This protein binds this small molecule.
Small molecule (SMILES): CC(C)(Br)C(=O)O

Sequence of chain 1.B:
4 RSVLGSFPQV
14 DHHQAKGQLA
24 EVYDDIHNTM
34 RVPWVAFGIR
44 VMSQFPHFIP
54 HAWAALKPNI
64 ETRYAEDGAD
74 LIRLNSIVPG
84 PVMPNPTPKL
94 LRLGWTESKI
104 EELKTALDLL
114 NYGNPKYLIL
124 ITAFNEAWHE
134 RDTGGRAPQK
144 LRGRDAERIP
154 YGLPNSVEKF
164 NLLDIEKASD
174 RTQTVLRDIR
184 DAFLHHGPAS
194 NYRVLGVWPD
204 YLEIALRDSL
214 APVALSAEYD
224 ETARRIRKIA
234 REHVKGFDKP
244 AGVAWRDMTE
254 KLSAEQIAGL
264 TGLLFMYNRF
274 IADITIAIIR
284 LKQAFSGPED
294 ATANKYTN

Binding-site contacts:
Ligand atom CB contacts residue TRP37 of chain 1.B at 4.5 Å (hydrophobic).
Ligand atom CA contacts residue ALA39 of chain 1.B at 4.0 Å (hydrophobic).
Ligand atom CB contacts residue ASN117 of chain 1.B at 4.4 Å.
Ligand atom OXT contacts residue PHE40 of chain 1.B at 2.6 Å (h-bond).
Ligand atom O contacts residue ALA192 of chain 1.B at 3.5 Å.
Ligand atom CM contacts residue ILE274 of chain 1.B at 3.7 Å (hydrophobic).
Ligand atom OXT contacts residue TRP37 of chain 1.B at 3.0 Å (h-bond).
Ligand atom O contacts residue SER193 of chain 1.B at 2.9 Å (h-bond).
Ligand atom OXT contacts residue ARG43 of chain 1.B at 4.4 Å.
Ligand atom O contacts residue TRP37 of chain 1.B at 4.1 Å.
Ligand atom BR contacts residue PHE40 of chain 1.B at 3.5 Å.
Ligand atom BR contacts residue PHE273 of chain 1.B at 4.2 Å.
Ligand atom C contacts residue ALA39 of chain 1.B at 4.0 Å (hydrophobic).
Ligand atom BR contacts residue GLY41 of chain 1.B at 3.2 Å.
Ligand atom CA contacts residue PHE273 of chain 1.B at 4.4 Å (hydrophobic).
Ligand atom C contacts residue SER193 of chain 1.B at 3.6 Å.
Ligand atom BR contacts residue TYR270 of chain 1.B at 3.9 Å.
Ligand atom O contacts residue PHE40 of chain 1.B at 3.9 Å.
Ligand atom C contacts residue ASN194 of chain 1.B at 4.0 Å.
Ligand atom BR contacts residue ILE274 of chain 1.B at 3.6 Å.
Ligand atom BR contacts residue ALA39 of chain 1.B at 3.9 Å.
Ligand atom CM contacts residue ALA192 of chain 1.B at 4.4 Å (hydrophobic).
Ligand atom CA contacts residue PHE40 of chain 1.B at 3.9 Å (hydrophobic).
Ligand atom C contacts residue TRP37 of chain 1.B at 3.8 Å (hydrophobic).
Ligand atom CA contacts residue ILE274 of chain 1.B at 3.9 Å (hydrophobic).
Ligand atom CB contacts residue TYR120 of chain 1.B at 4.2 Å (hydrophobic).
Ligand atom OXT contacts residue ALA39 of chain 1.B at 3.0 Å.
Ligand atom CM contacts residue ILE277 of chain 1.B at 4.4 Å (hydrophobic).
Ligand atom OXT contacts residue VAL38 of chain 1.B at 4.3 Å.
Ligand atom CM contacts residue PHE273 of chain 1.B at 3.5 Å (hydrophobic).
Ligand atom CB contacts residue ALA39 of chain 1.B at 3.7 Å (hydrophobic).
Ligand atom O contacts residue ASN194 of chain 1.B at 3.2 Å (h-bond).
Ligand atom OXT contacts residue SER193 of chain 1.B at 2.9 Å (h-bond).
Ligand atom CB contacts residue ILE274 of chain 1.B at 3.5 Å (hydrophobic).
Ligand atom C contacts residue PHE40 of chain 1.B at 3.3 Å (hydrophobic).